Sequence of chain 1.A:
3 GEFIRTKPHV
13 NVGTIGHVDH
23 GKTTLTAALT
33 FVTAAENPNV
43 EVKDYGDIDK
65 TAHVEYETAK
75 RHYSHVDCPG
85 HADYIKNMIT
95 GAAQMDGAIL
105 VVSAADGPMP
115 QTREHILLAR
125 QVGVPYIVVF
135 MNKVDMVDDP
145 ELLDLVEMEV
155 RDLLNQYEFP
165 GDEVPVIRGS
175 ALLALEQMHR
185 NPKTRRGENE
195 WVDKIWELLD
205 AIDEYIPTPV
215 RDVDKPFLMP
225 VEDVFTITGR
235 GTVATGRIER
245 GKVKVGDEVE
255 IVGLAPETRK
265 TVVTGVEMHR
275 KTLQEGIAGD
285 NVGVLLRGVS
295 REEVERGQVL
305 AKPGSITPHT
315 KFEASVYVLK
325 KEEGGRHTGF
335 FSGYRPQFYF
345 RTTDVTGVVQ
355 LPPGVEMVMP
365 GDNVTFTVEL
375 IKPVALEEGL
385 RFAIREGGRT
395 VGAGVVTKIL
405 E

Binding-site contacts:
Ligand atom O15 contacts residue TYR161 of chain 1.A at 2.9 Å (h-bond).
Ligand atom C4 contacts residue TYR161 of chain 1.A at 3.6 Å (hydrophobic).
Ligand atom O29 contacts residue ALA387 of chain 1.A at 3.6 Å.
Ligand atom C36 contacts residue ALA387 of chain 1.A at 3.4 Å (hydrophobic).
Ligand atom O4 contacts residue ARG117 of chain 1.A at 3.7 Å.
Ligand atom N1 contacts residue LEU121 of chain 1.A at 3.6 Å.
Ligand atom C15 contacts residue TYR161 of chain 1.A at 3.8 Å (hydrophobic).
Ligand atom C12 contacts residue GLU327 of chain 1.A at 3.6 Å.
Ligand atom N26 contacts residue GLN125 of chain 1.A at 2.8 Å (h-bond).
Ligand atom C27 contacts residue GLN125 of chain 1.A at 3.5 Å.
Ligand atom O27 contacts residue ALA397 of chain 1.A at 3.5 Å.
Ligand atom C25 contacts residue ALA387 of chain 1.A at 3.6 Å (hydrophobic).
Ligand atom O16 contacts residue GLU162 of chain 1.A at 3.3 Å (salt-bridge).
Ligand atom C5 contacts residue TYR161 of chain 1.A at 3.8 Å (hydrophobic).
Ligand atom C39 contacts residue GLN125 of chain 1.A at 3.5 Å.
Ligand atom C16 contacts residue GLU162 of chain 1.A at 3.6 Å.
Ligand atom O27 contacts residue ALA387 of chain 1.A at 3.5 Å.
Ligand atom O29 contacts residue ARG385 of chain 1.A at 3.5 Å.
Ligand atom C28 contacts residue GLN125 of chain 1.A at 3.3 Å.
Ligand atom O30 contacts residue VAL126 of chain 1.A at 3.6 Å.
Ligand atom C10 contacts residue GLU326 of chain 1.A at 3.5 Å.
Ligand atom O4 contacts residue TYR161 of chain 1.A at 2.6 Å (h-bond).
Ligand atom C10 contacts residue GLU327 of chain 1.A at 3.7 Å.
Ligand atom O16 contacts residue ARG124 of chain 1.A at 2.8 Å (salt-bridge).
Ligand atom C39 contacts residue VAL126 of chain 1.A at 3.6 Å (hydrophobic).
Ligand atom C6 contacts residue LEU121 of chain 1.A at 3.5 Å (hydrophobic).
Ligand atom C48 contacts residue ARG345 of chain 1.A at 3.6 Å.
Ligand atom C11 contacts residue GLU327 of chain 1.A at 3.7 Å.
Ligand atom O27 contacts residue PHE386 of chain 1.A at 3.2 Å (h-bond).
Ligand atom O29 contacts residue PHE386 of chain 1.A at 3.1 Å (h-bond).
Ligand atom O16 contacts residue TYR161 of chain 1.A at 3.4 Å (h-bond).
Ligand atom C24 contacts residue THR394 of chain 1.A at 3.8 Å.
Ligand atom C43 contacts residue GLU327 of chain 1.A at 3.4 Å.
Ligand atom C41 contacts residue GLY328 of chain 1.A at 3.8 Å.
Ligand atom C37 contacts residue ALA387 of chain 1.A at 3.7 Å (hydrophobic).
Ligand atom C45 contacts residue ARG385 of chain 1.A at 3.7 Å.
Ligand atom C35 contacts residue ALA387 of chain 1.A at 3.5 Å (hydrophobic).
Ligand atom C43 contacts residue TYR321 of chain 1.A at 3.6 Å (hydrophobic).
Ligand atom C37 contacts residue ILE93 of chain 1.A at 3.6 Å (hydrophobic).
Ligand atom C5 contacts residue LEU121 of chain 1.A at 3.8 Å (hydrophobic).

The small molecule below binds the protein below.
Small molecule (SMILES): C/C=C\C=C\[C@@H]1O[C@](O)([C@H](CC)C(=O)NC/C=C/C=C(\C)[C@@H](OC)[C@@H](C)[C@@H]2O[C@H](/C=C/C=C/C=C(\C)C(=O)c3c(O)ccn(C)c3=O)[C@H](O)[C@@H]2O)[C@H](O)[C@H](O)C1(C)C